Sequence of chain 1.B:
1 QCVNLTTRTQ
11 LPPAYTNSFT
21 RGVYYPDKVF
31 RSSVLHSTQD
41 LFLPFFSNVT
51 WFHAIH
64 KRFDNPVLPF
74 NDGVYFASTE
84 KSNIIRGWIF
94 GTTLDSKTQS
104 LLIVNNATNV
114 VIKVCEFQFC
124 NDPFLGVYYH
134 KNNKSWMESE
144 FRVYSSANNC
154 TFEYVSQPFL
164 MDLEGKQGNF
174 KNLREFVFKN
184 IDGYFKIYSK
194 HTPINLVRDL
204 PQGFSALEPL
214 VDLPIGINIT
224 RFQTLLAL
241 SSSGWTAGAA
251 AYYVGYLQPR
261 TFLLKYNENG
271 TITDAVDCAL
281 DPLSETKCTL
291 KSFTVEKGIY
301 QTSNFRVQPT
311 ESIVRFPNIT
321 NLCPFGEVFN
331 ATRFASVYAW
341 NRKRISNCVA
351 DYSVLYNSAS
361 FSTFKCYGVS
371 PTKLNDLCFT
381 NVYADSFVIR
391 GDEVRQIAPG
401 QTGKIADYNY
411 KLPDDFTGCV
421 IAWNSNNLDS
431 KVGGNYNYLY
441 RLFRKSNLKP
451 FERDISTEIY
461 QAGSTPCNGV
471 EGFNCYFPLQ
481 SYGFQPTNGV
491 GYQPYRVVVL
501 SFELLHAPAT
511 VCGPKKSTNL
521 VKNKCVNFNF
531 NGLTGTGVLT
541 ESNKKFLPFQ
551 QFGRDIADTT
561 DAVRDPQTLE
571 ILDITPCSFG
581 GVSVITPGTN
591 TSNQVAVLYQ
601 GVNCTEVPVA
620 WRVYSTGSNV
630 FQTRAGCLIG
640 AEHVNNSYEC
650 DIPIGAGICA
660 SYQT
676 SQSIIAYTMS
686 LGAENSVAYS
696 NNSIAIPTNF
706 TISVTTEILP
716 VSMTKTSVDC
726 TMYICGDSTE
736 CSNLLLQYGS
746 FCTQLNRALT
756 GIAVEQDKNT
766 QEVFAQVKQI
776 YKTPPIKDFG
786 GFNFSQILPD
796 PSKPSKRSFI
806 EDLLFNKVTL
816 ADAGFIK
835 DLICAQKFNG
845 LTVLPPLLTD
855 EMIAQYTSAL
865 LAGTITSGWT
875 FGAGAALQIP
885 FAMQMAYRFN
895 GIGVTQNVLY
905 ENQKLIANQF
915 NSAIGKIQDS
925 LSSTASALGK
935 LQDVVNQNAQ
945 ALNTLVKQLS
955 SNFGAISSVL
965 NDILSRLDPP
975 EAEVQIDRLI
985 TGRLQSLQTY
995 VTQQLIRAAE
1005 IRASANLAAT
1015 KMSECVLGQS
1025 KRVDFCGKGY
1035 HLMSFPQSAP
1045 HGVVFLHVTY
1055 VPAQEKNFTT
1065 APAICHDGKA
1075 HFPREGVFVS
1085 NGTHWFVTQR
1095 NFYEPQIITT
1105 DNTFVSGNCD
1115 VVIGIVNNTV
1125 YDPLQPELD

This protein binds this small molecule.
Small molecule (SMILES): CC(=O)N[C@H]1[C@H](O[C@H]2[C@H](O)[C@@H](NC(C)=O)CO[C@@H]2CO)O[C@H](CO)[C@@H](O)[C@@H]1O

Binding-site contacts:
Ligand atom C2 contacts residue ASN788 of chain 1.B at 2.5 Å.
Ligand atom O5 contacts residue SER790 of chain 1.B at 3.4 Å (h-bond).
Ligand atom C2 contacts residue SER790 of chain 1.B at 4.5 Å.
Ligand atom C5 contacts residue ASN788 of chain 1.B at 3.6 Å.
Ligand atom C1 contacts residue SER790 of chain 1.B at 3.2 Å.
Ligand atom C8 contacts residue ASN788 of chain 1.B at 4.2 Å.
Ligand atom O5 contacts residue GLN791 of chain 1.B at 4.4 Å.
Ligand atom C6 contacts residue SER790 of chain 1.B at 4.5 Å.
Ligand atom C1 contacts residue ASN788 of chain 1.B at 1.4 Å.
Ligand atom C5 contacts residue SER790 of chain 1.B at 3.6 Å.
Ligand atom C6 contacts residue GLN791 of chain 1.B at 3.5 Å.
Ligand atom C7 contacts residue ASN788 of chain 1.B at 3.9 Å.
Ligand atom C3 contacts residue ASN788 of chain 1.B at 3.8 Å.
Ligand atom N2 contacts residue ASN788 of chain 1.B at 2.9 Å (h-bond).
Ligand atom C4 contacts residue ASN788 of chain 1.B at 4.2 Å.
Ligand atom O5 contacts residue ASN788 of chain 1.B at 2.3 Å (h-bond).
Ligand atom C5 contacts residue GLN791 of chain 1.B at 4.1 Å.